The protein below binds the small molecule below.
Small molecule (SMILES): CC(=O)N[C@@H]1[C@@H](O)[C@H](O)[C@@H](CO)O[C@H]1O

Sequence of chain 1.B:
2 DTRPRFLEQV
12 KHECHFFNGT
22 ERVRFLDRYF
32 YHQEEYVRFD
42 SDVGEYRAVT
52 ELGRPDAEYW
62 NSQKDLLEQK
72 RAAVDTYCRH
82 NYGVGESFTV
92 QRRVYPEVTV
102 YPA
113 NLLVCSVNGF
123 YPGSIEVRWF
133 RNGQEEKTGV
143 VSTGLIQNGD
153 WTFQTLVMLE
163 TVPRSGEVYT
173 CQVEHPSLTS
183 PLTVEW

Binding-site contacts:
Ligand atom C7 contacts residue TRP168 of chain 1.A at 3.6 Å (hydrophobic).
Ligand atom O7 contacts residue TRP168 of chain 1.A at 4.3 Å.
Ligand atom O3 contacts residue TRP168 of chain 1.A at 3.2 Å (h-bond).
Ligand atom C8 contacts residue GLU166 of chain 1.A at 3.3 Å.
Ligand atom C2 contacts residue ASN118 of chain 1.A at 2.4 Å.
Ligand atom C2 contacts residue TRP168 of chain 1.A at 4.3 Å (hydrophobic).
Ligand atom O7 contacts residue GLU166 of chain 1.A at 3.2 Å (salt-bridge).
Ligand atom C7 contacts residue GLU166 of chain 1.A at 4.0 Å.
Ligand atom C8 contacts residue VAL116 of chain 1.A at 4.0 Å (hydrophobic).
Ligand atom C4 contacts residue ASN118 of chain 1.A at 4.2 Å.
Ligand atom O5 contacts residue ASN118 of chain 1.A at 2.4 Å (h-bond).
Ligand atom C8 contacts residue TRP168 of chain 1.A at 3.5 Å (hydrophobic).
Ligand atom C3 contacts residue TRP168 of chain 1.A at 4.2 Å (hydrophobic).
Ligand atom C8 contacts residue VAL117 of chain 1.A at 4.4 Å (hydrophobic).
Ligand atom C8 contacts residue HIS167 of chain 1.A at 3.6 Å.
Ligand atom N2 contacts residue TRP168 of chain 1.A at 3.5 Å (h-bond).
Ligand atom C5 contacts residue ASN118 of chain 1.A at 3.7 Å.
Ligand atom C7 contacts residue ASN118 of chain 1.A at 3.3 Å.
Ligand atom N2 contacts residue ASN118 of chain 1.A at 2.9 Å (h-bond).
Ligand atom O3 contacts residue ASP2 of chain 1.B at 3.8 Å.
Ligand atom O7 contacts residue HIS167 of chain 1.A at 4.2 Å.
Ligand atom C1 contacts residue ASN118 of chain 1.A at 1.4 Å.
Ligand atom C8 contacts residue ASN118 of chain 1.A at 4.1 Å.
Ligand atom C2 contacts residue GLU166 of chain 1.A at 4.5 Å.
Ligand atom C3 contacts residue ASN118 of chain 1.A at 3.8 Å.
Ligand atom O7 contacts residue ASN118 of chain 1.A at 3.3 Å (h-bond).

Sequence of chain 1.A:
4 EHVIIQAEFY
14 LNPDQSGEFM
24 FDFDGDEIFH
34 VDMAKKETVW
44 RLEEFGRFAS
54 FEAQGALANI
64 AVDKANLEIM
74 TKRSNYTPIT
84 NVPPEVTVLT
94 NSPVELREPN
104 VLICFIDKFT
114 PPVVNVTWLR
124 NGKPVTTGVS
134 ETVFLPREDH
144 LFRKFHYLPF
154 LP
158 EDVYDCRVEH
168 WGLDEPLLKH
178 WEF